A small-molecule ligand and the protein it binds are described below.
Small molecule (SMILES): CC(=O)N[C@@H]1[C@@H](O)[C@H](O)[C@@H](CO)O[C@H]1O

Sequence of chain 1.A:
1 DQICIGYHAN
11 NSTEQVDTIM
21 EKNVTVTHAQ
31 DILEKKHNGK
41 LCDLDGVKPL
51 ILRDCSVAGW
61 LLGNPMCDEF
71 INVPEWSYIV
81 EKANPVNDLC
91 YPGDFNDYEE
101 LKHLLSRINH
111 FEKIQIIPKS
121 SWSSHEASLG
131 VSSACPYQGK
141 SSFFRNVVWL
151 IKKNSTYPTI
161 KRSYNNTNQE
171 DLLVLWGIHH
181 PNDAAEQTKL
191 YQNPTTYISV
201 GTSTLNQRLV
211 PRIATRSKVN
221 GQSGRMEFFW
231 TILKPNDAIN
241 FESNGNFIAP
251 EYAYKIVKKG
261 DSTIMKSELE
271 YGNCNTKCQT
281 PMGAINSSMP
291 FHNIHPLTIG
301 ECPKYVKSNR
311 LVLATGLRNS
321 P

Binding-site contacts:
Ligand atom C4 contacts residue ASN11 of chain 1.A at 4.2 Å.
Ligand atom O5 contacts residue ASN11 of chain 1.A at 2.4 Å (h-bond).
Ligand atom C7 contacts residue ASN11 of chain 1.A at 4.0 Å.
Ligand atom C2 contacts residue ASN11 of chain 1.A at 2.7 Å.
Ligand atom C3 contacts residue ASN11 of chain 1.A at 4.0 Å.
Ligand atom C1 contacts residue ASN11 of chain 1.A at 1.5 Å.
Ligand atom O7 contacts residue ASN11 of chain 1.A at 3.8 Å.
Ligand atom C5 contacts residue ASN11 of chain 1.A at 3.7 Å.
Ligand atom N2 contacts residue ASN11 of chain 1.A at 3.6 Å (h-bond).